Binding-site contacts:
Ligand atom SBA contacts residue THR200 of chain 1.A at 3.9 Å.
Ligand atom OAC contacts residue LEU205 of chain 1.A at 3.8 Å.
Ligand atom CAM contacts residue HIS96 of chain 1.A at 3.9 Å.
Ligand atom CAM contacts residue VAL123 of chain 1.A at 3.9 Å (hydrophobic).
Ligand atom OAE contacts residue VAL123 of chain 1.A at 3.9 Å.
Ligand atom OAE contacts residue ZN1 of chain 1.B at 3.0 Å.
Ligand atom OAB contacts residue GOL1 of chain 1.D at 2.7 Å (h-bond).
Ligand atom OAE contacts residue HIS121 of chain 1.A at 3.4 Å (h-bond).
Ligand atom SBA contacts residue HIS96 of chain 1.A at 3.9 Å.
Ligand atom CAP contacts residue PRO203 of chain 1.A at 3.6 Å (hydrophobic).
Ligand atom CAR contacts residue LEU199 of chain 1.A at 3.4 Å (hydrophobic).
Ligand atom CAV contacts residue GOL1 of chain 1.D at 3.6 Å.
Ligand atom OAE contacts residue HIS96 of chain 1.A at 3.3 Å.
Ligand atom OAC contacts residue PRO203 of chain 1.A at 3.7 Å.
Ligand atom SBA contacts residue ZN1 of chain 1.B at 3.0 Å.
Ligand atom NAA contacts residue HIS98 of chain 1.A at 3.3 Å (h-bond).
Ligand atom NAZ contacts residue PHE132 of chain 1.A at 3.8 Å.
Ligand atom OAD contacts residue THR200 of chain 1.A at 3.0 Å (h-bond).
Ligand atom OAE contacts residue VAL144 of chain 1.A at 3.9 Å.
Ligand atom SBA contacts residue HIS121 of chain 1.A at 4.0 Å.
Ligand atom NAA contacts residue THR200 of chain 1.A at 2.8 Å (h-bond).
Ligand atom NAA contacts residue HIS96 of chain 1.A at 3.3 Å (h-bond).
Ligand atom OAC contacts residue VAL136 of chain 1.A at 3.5 Å.
Ligand atom NAA contacts residue ZN1 of chain 1.B at 1.9 Å.
Ligand atom CAK contacts residue GLN94 of chain 1.A at 3.7 Å.
Ligand atom CAR contacts residue PRO203 of chain 1.A at 3.9 Å (hydrophobic).
Ligand atom CAK contacts residue GOL1 of chain 1.D at 3.9 Å.
Ligand atom CAW contacts residue HIS96 of chain 1.A at 4.0 Å.
Ligand atom CAL contacts residue THR201 of chain 1.A at 3.3 Å.
Ligand atom CAP contacts residue LEU199 of chain 1.A at 3.5 Å (hydrophobic).
Ligand atom OAD contacts residue LEU199 of chain 1.A at 3.3 Å.
Ligand atom CAJ contacts residue GOL1 of chain 1.D at 3.5 Å.
Ligand atom CAW contacts residue LEU199 of chain 1.A at 3.9 Å (hydrophobic).
Ligand atom OAD contacts residue TRP210 of chain 1.A at 3.8 Å.
Ligand atom NAA contacts residue HIS121 of chain 1.A at 3.2 Å (h-bond).
Ligand atom CAM contacts residue LEU199 of chain 1.A at 3.8 Å (hydrophobic).
Ligand atom CAJ contacts residue THR201 of chain 1.A at 3.1 Å.
Ligand atom CAQ contacts residue PHE132 of chain 1.A at 3.6 Å (hydrophobic).
Ligand atom OAB contacts residue GLN94 of chain 1.A at 3.8 Å.
Ligand atom CAS contacts residue GOL1 of chain 1.D at 3.5 Å.

Sequence of chain 1.A:
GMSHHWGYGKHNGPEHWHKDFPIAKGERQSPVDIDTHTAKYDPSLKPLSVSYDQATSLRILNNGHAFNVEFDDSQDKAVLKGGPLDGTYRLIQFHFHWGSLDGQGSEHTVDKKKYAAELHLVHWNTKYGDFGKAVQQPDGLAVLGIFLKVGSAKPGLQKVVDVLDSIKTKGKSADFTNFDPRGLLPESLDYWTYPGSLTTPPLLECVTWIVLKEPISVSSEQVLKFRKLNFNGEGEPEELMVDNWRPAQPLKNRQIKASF

A protein and the small-molecule ligand that binds it are described below.
Small molecule (SMILES): NS(=O)(=O)c1ccc(C(=O)N2CCN(C(=O)c3ccccc3)CC2)cc1